A protein and the small-molecule ligand that binds it are described below.
Small molecule (SMILES): CC(=O)N[C@@H]1[C@@H](O)[C@H](O)[C@@H](CO)O[C@H]1O

Binding-site contacts:
Ligand atom C8 contacts residue ASN75 of chain 3.A at 3.3 Å.
Ligand atom C3 contacts residue ASN75 of chain 3.A at 3.8 Å.
Ligand atom N2 contacts residue THR77 of chain 3.A at 4.3 Å.
Ligand atom O5 contacts residue MET107 of chain 3.A at 4.1 Å.
Ligand atom O5 contacts residue ASN75 of chain 3.A at 2.3 Å (h-bond).
Ligand atom O7 contacts residue ASN75 of chain 3.A at 3.5 Å (h-bond).
Ligand atom O7 contacts residue HIS74 of chain 3.A at 4.2 Å.
Ligand atom C7 contacts residue ASN75 of chain 3.A at 3.4 Å.
Ligand atom C6 contacts residue MET107 of chain 3.A at 4.3 Å (hydrophobic).
Ligand atom C5 contacts residue ASN75 of chain 3.A at 3.6 Å.
Ligand atom C4 contacts residue ASN75 of chain 3.A at 4.2 Å.
Ligand atom C1 contacts residue THR77 of chain 3.A at 4.0 Å.
Ligand atom C2 contacts residue ASN75 of chain 3.A at 2.5 Å.
Ligand atom C1 contacts residue ASN75 of chain 3.A at 1.4 Å.
Ligand atom N2 contacts residue ASN75 of chain 3.A at 3.0 Å (h-bond).

Sequence of chain 3.A:
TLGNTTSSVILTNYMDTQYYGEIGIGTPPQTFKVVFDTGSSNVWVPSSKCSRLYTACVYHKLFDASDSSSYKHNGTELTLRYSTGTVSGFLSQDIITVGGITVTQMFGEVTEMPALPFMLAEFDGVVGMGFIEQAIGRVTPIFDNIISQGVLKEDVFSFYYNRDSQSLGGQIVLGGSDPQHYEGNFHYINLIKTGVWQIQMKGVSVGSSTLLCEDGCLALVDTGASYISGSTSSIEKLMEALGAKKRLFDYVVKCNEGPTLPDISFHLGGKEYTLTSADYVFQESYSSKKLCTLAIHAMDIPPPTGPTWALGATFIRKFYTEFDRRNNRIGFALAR